Sequence of chain 24.A:
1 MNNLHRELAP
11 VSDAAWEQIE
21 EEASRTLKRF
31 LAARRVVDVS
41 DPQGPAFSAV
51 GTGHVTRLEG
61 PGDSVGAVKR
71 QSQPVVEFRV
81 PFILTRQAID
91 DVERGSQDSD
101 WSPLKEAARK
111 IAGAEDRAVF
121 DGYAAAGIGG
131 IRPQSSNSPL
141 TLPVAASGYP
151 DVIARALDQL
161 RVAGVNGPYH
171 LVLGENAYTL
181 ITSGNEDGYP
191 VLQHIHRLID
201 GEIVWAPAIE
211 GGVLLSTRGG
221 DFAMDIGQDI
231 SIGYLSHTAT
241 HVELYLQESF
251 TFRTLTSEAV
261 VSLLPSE

Binding-site contacts:
Ligand atom N contacts residue ASP229 of chain 24.A at 3.2 Å (salt-bridge).
Ligand atom N contacts residue ARG34 of chain 24.A at 3.4 Å (salt-bridge).
Ligand atom O contacts residue ASN2 of chain 24.A at 3.8 Å.
Ligand atom O contacts residue SER231 of chain 24.A at 3.2 Å.
Ligand atom C contacts residue ASP229 of chain 24.A at 3.8 Å.
Ligand atom O contacts residue ARG6 of chain 24.A at 3.4 Å (salt-bridge).
Ligand atom C contacts residue ARG34 of chain 24.A at 3.7 Å.
Ligand atom CD1 contacts residue LEU27 of chain 24.A at 3.8 Å (hydrophobic).
Ligand atom CA contacts residue ARG6 of chain 24.A at 3.7 Å.
Ligand atom O contacts residue ILE232 of chain 24.A at 3.6 Å (h-bond).
Ligand atom N contacts residue ILE230 of chain 24.A at 3.1 Å (h-bond).
Ligand atom NZ contacts residue THR217 of chain 24.A at 3.8 Å.
Ligand atom CB contacts residue VAL39 of chain 24.A at 3.7 Å (hydrophobic).
Ligand atom CD1 contacts residue LEU27 of chain 24.A at 3.6 Å (hydrophobic).
Ligand atom CD2 contacts residue GLU20 of chain 24.A at 3.6 Å.
Ligand atom N contacts residue ARG34 of chain 24.A at 3.9 Å.
Ligand atom CE contacts residue VAL37 of chain 24.A at 3.7 Å (hydrophobic).
Ligand atom OG contacts residue ARG34 of chain 24.A at 3.7 Å.
Ligand atom CD1 contacts residue LYS28 of chain 24.A at 3.4 Å.
Ligand atom CG contacts residue ILE230 of chain 24.A at 3.6 Å (hydrophobic).
Ligand atom CE contacts residue ARG35 of chain 24.A at 3.8 Å.
Ligand atom CE contacts residue VAL36 of chain 24.A at 3.7 Å (hydrophobic).
Ligand atom O contacts residue LEU4 of chain 24.A at 3.7 Å.
Ligand atom CG contacts residue ARG35 of chain 24.A at 3.1 Å.
Ligand atom CA contacts residue SER231 of chain 24.A at 3.6 Å.
Ligand atom N contacts residue ARG34 of chain 24.A at 3.7 Å.
Ligand atom CG2 contacts residue LEU31 of chain 24.A at 3.8 Å (hydrophobic).
Ligand atom N contacts residue ASP229 of chain 24.A at 2.8 Å (salt-bridge).
Ligand atom CB contacts residue ILE230 of chain 24.A at 3.6 Å (hydrophobic).
Ligand atom O contacts residue ARG34 of chain 24.A at 2.8 Å (salt-bridge).
Ligand atom CD1 contacts residue LEU31 of chain 24.A at 3.6 Å (hydrophobic).
Ligand atom CD1 contacts residue ILE230 of chain 24.A at 3.5 Å (hydrophobic).
Ligand atom CB contacts residue SER24 of chain 24.A at 3.8 Å.
Ligand atom CA contacts residue ARG35 of chain 24.A at 3.8 Å.
Ligand atom CB contacts residue ARG35 of chain 24.A at 3.4 Å.
Ligand atom OG contacts residue ASP229 of chain 24.A at 3.6 Å.
Ligand atom CD2 contacts residue SER24 of chain 24.A at 3.5 Å.
Ligand atom CA contacts residue ASP229 of chain 24.A at 3.8 Å.
Ligand atom C contacts residue SER231 of chain 24.A at 3.8 Å.
Ligand atom CA contacts residue ASP229 of chain 24.A at 3.6 Å.

A protein and the small-molecule ligand that binds it are described below.
Small molecule (SMILES): CC[C@H](C)[C@H](NC(=O)[C@H](CC(N)=O)NC(=O)[C@H](CC(C)C)NC(=O)[C@H](CO)NC(=O)CNC(=O)[C@@H](N)CO)C(=O)NCC(=O)N[C@@H](CO)C(=O)N[C@@H](CC(C)C)C(=O)N[C@H](C=O)CCCCN